Sequence of chain 39.A:
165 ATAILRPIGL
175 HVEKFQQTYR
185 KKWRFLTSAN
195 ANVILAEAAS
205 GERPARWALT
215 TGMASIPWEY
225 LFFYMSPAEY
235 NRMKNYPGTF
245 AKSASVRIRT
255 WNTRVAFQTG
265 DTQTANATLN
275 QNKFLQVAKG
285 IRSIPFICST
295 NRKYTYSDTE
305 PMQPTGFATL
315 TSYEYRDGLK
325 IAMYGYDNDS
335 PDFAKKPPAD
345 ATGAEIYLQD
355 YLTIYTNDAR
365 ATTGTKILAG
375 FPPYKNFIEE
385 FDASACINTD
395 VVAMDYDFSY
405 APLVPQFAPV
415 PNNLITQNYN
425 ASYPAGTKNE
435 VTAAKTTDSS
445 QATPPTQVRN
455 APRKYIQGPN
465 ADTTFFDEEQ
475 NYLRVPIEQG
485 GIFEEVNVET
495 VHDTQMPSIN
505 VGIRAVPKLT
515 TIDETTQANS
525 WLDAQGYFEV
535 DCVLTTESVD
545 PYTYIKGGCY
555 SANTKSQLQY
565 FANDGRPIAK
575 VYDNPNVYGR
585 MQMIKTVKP

Sequence of chain 40.A:
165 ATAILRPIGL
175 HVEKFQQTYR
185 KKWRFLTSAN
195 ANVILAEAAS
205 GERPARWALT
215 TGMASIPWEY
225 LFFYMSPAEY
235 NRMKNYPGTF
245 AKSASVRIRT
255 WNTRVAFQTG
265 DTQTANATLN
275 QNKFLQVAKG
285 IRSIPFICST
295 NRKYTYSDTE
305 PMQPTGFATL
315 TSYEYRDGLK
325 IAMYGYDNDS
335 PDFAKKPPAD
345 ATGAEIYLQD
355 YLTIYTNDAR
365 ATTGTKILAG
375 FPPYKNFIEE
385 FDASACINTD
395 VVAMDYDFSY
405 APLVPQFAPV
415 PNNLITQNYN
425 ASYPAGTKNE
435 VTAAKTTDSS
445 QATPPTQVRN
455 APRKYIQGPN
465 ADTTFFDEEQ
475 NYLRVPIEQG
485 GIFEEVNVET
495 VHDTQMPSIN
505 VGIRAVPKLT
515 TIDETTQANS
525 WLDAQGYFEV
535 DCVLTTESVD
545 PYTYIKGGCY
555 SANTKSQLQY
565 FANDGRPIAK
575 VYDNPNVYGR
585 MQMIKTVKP

Binding-site contacts:
Ligand atom O2 contacts residue LYS559 of chain 39.A at 2.8 Å (salt-bridge).
Ligand atom N2 contacts residue SER403 of chain 40.A at 3.0 Å (h-bond).
Ligand atom N4 contacts residue ARG170 of chain 39.A at 0.6 Å (salt-bridge).
Ligand atom C5 contacts residue ASP497 of chain 40.A at 3.1 Å.
Ligand atom C4 contacts residue ASN491 of chain 39.A at 2.5 Å.
Ligand atom C6 contacts residue ASN491 of chain 39.A at 3.1 Å.
Ligand atom N1 contacts residue PRO545 of chain 39.A at 3.2 Å.
Ligand atom N3 contacts residue ARG170 of chain 39.A at 2.0 Å (salt-bridge).
Ligand atom C5 contacts residue ARG170 of chain 39.A at 2.4 Å.
Ligand atom O3' contacts residue LYS178 of chain 39.A at 2.9 Å.
Ligand atom N7 contacts residue THR498 of chain 40.A at 3.1 Å.
Ligand atom N3 contacts residue DG2 of chain 40.B at 2.9 Å (h-bond).
Ligand atom OP1 contacts residue GLY284 of chain 40.A at 3.0 Å.
Ligand atom C5 contacts residue ASN491 of chain 39.A at 2.3 Å.
Ligand atom N1 contacts residue MET398 of chain 40.A at 3.0 Å.
Ligand atom O6 contacts residue ASP401 of chain 40.A at 2.7 Å (salt-bridge).
Ligand atom N7 contacts residue GLN499 of chain 40.A at 2.8 Å (h-bond).
Ligand atom OP1 contacts residue PRO501 of chain 40.A at 3.1 Å.
Ligand atom C4 contacts residue ASP497 of chain 40.A at 3.1 Å.
Ligand atom OP1 contacts residue PRO289 of chain 40.A at 3.2 Å.
Ligand atom C2 contacts residue MET398 of chain 40.A at 2.7 Å (hydrophobic).
Ligand atom O2 contacts residue THR558 of chain 39.A at 2.7 Å (h-bond).
Ligand atom C2 contacts residue ASP399 of chain 40.A at 3.1 Å.
Ligand atom O4' contacts residue THR558 of chain 39.A at 3.1 Å.
Ligand atom OP2 contacts residue SER287 of chain 40.A at 2.9 Å.
Ligand atom O2 contacts residue DG2 of chain 40.B at 2.8 Å (h-bond).
Ligand atom N2 contacts residue ASP401 of chain 40.A at 2.8 Å (salt-bridge).
Ligand atom N1 contacts residue ASP401 of chain 40.A at 2.6 Å (salt-bridge).
Ligand atom O4' contacts residue GLN499 of chain 40.A at 3.0 Å (h-bond).
Ligand atom N4 contacts residue ASN491 of chain 39.A at 2.7 Å (h-bond).
Ligand atom O3' contacts residue PRO289 of chain 40.A at 3.1 Å.
Ligand atom C2 contacts residue ASP401 of chain 40.A at 3.1 Å.
Ligand atom OP2 contacts residue ASN491 of chain 39.A at 2.9 Å.
Ligand atom O3' contacts residue VAL492 of chain 39.A at 3.2 Å.
Ligand atom N6 contacts residue SER555 of chain 39.A at 3.1 Å.
Ligand atom OP2 contacts residue VAL492 of chain 39.A at 2.5 Å (h-bond).
Ligand atom O2 contacts residue PRO171 of chain 39.A at 3.0 Å (h-bond).
Ligand atom N6 contacts residue GLN410 of chain 39.A at 2.7 Å (h-bond).
Ligand atom N4 contacts residue DG2 of chain 40.B at 2.9 Å (h-bond).
Ligand atom C4 contacts residue ARG170 of chain 39.A at 1.2 Å.

This protein binds this small molecule.
Small molecule (SMILES): Nc1ccn([C@H]2C[C@H](O[P](=O)(O)OC[C@H]3O[C@@H](n4cnc5c(N)ncnc54)C[C@@H]3O[P](=O)(O)OC[C@H]3O[C@@H](n4cnc5c(=O)nc(N)[nH]c54)C[C@@H]3O[P](=O)(O)OC[C@H]3O[C@@H](n4cnc5c(=O)nc(N)[nH]c54)C[C@@H]3O[P](=O)(O)OC[C@H]3O[C@@H](n4ccc(N)nc4=O)C[C@@H]3O[P](=O)(O)OC[C@H]3O[C@@H](n4ccc(N)nc4=O)C[C@@H]3O[P](=O)(O)OC[C@H]3O[C@@H](n4cnc5c(N)ncnc54)C[C@@H]3O[P](=O)(O)OC[C@H]3O[C@@H](n4cnc5c(N)ncnc54)C[C@@H]3O)[C@@H](COP(=O)=O)O2)c(=O)n1